Sequence of chain 6.A:
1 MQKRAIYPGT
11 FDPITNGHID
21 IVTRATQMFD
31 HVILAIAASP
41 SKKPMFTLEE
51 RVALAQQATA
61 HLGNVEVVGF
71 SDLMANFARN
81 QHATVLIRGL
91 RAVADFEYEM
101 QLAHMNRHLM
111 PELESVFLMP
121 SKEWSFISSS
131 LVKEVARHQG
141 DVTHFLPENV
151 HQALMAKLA

Sequence of chain 12.A:
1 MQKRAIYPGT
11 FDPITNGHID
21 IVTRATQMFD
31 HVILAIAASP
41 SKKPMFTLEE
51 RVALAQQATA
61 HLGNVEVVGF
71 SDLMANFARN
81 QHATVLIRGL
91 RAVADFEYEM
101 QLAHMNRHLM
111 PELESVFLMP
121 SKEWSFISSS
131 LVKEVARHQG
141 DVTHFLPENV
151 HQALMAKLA

Binding-site contacts:
Ligand atom C19 contacts residue ALA37 of chain 6.A at 3.5 Å (hydrophobic).
Ligand atom C10 contacts residue LEU102 of chain 6.A at 3.7 Å (hydrophobic).
Ligand atom N9 contacts residue MET74 of chain 6.A at 2.9 Å (h-bond).
Ligand atom C5 contacts residue MET74 of chain 6.A at 3.5 Å (hydrophobic).
Ligand atom N6 contacts residue LEU73 of chain 6.A at 3.7 Å.
Ligand atom C13 contacts residue HIS138 of chain 12.A at 3.6 Å.
Ligand atom N6 contacts residue MET74 of chain 6.A at 3.8 Å.
Ligand atom N12 contacts residue ASP72 of chain 6.A at 3.0 Å (salt-bridge).
Ligand atom C14 contacts residue ASP72 of chain 6.A at 3.2 Å.
Ligand atom C10 contacts residue MET105 of chain 6.A at 3.5 Å (hydrophobic).
Ligand atom C10 contacts residue ASN106 of chain 6.A at 3.7 Å.
Ligand atom C18 contacts residue ALA37 of chain 6.A at 3.5 Å (hydrophobic).
Ligand atom C17 contacts residue PHE70 of chain 6.A at 3.7 Å (hydrophobic).
Ligand atom O11 contacts residue GLU134 of chain 12.A at 3.6 Å.
Ligand atom C19 contacts residue THR10 of chain 6.A at 3.7 Å.
Ligand atom C1 contacts residue LEU102 of chain 6.A at 3.7 Å (hydrophobic).
Ligand atom C2 contacts residue LEU102 of chain 6.A at 3.7 Å (hydrophobic).
Ligand atom N23 contacts residue SER39 of chain 6.A at 2.8 Å (h-bond).
Ligand atom N23 contacts residue ALA38 of chain 6.A at 3.4 Å (h-bond).
Ligand atom CL contacts residue MET74 of chain 6.A at 3.8 Å.
Ligand atom C13 contacts residue ASP72 of chain 6.A at 3.8 Å.
Ligand atom C14 contacts residue HIS138 of chain 12.A at 3.8 Å.
Ligand atom C15 contacts residue PHE70 of chain 6.A at 3.8 Å (hydrophobic).
Ligand atom C10 contacts residue VAL135 of chain 12.A at 3.7 Å (hydrophobic).
Ligand atom C15 contacts residue SER71 of chain 6.A at 3.8 Å.
Ligand atom N7 contacts residue HIS138 of chain 12.A at 3.8 Å.
Ligand atom C17 contacts residue ALA37 of chain 6.A at 3.6 Å (hydrophobic).
Ligand atom C16 contacts residue ALA37 of chain 6.A at 3.7 Å (hydrophobic).
Ligand atom N4 contacts residue MET74 of chain 6.A at 3.8 Å.
Ligand atom C8 contacts residue MET74 of chain 6.A at 3.8 Å (hydrophobic).
Ligand atom CL contacts residue GLY9 of chain 6.A at 3.5 Å.
Ligand atom C14 contacts residue PHE70 of chain 6.A at 3.8 Å (hydrophobic).
Ligand atom C8 contacts residue HIS138 of chain 12.A at 3.9 Å.
Ligand atom C15 contacts residue ALA37 of chain 6.A at 3.8 Å (hydrophobic).
Ligand atom C20 contacts residue SER39 of chain 6.A at 3.9 Å.
Ligand atom C15 contacts residue SER39 of chain 6.A at 3.8 Å.
Ligand atom C14 contacts residue SER71 of chain 6.A at 3.5 Å.
Ligand atom C21 contacts residue ALA37 of chain 6.A at 3.7 Å (hydrophobic).
Ligand atom C20 contacts residue ALA37 of chain 6.A at 3.7 Å (hydrophobic).
Ligand atom N9 contacts residue LEU73 of chain 6.A at 3.6 Å.

A small-molecule ligand and the protein it binds are described below.
Small molecule (SMILES): CC1=Nc2nc(N[C@H](CC#N)c3cccc(Cl)c3)nn2C(=O)C1